Sequence of chain 1.D:
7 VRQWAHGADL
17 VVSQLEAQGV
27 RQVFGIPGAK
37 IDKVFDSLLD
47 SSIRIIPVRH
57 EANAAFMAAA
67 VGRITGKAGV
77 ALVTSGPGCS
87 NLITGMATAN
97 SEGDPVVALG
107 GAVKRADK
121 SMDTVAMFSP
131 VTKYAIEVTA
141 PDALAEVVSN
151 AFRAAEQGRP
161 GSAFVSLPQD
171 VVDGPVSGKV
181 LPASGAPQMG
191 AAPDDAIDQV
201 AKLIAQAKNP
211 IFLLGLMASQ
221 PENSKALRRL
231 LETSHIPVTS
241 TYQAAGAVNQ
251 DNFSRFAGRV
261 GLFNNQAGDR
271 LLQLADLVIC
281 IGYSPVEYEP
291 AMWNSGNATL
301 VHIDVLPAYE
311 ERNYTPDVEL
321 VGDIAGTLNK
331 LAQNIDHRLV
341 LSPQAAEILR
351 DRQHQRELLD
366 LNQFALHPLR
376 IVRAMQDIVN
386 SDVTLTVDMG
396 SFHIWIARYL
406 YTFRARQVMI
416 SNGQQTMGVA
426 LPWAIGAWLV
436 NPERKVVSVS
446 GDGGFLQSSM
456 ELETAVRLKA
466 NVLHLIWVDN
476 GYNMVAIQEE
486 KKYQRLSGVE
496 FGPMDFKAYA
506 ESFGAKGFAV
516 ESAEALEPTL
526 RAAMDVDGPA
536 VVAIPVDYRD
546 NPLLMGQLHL

Binding-site contacts:
Ligand atom C4 contacts residue VAL480 of chain 1.C at 3.6 Å (hydrophobic).
Ligand atom N3' contacts residue MET422 of chain 1.C at 3.2 Å (h-bond).
Ligand atom CM4 contacts residue PRO33 of chain 1.D at 3.6 Å (hydrophobic).
Ligand atom O3B contacts residue GLY476 of chain 1.C at 2.9 Å (h-bond).
Ligand atom O3A contacts residue GLY448 of chain 1.C at 3.5 Å (h-bond).
Ligand atom N4' contacts residue GLN420 of chain 1.C at 2.5 Å (h-bond).
Ligand atom C9 contacts residue GLN420 of chain 1.C at 3.4 Å.
Ligand atom O2B contacts residue ASN478 of chain 1.C at 3.4 Å.
Ligand atom N1' contacts residue GLU57 of chain 1.D at 2.5 Å (salt-bridge).
Ligand atom C4' contacts residue GLN420 of chain 1.C at 3.6 Å.
Ligand atom CM2 contacts residue MET422 of chain 1.C at 3.6 Å (hydrophobic).
Ligand atom C7' contacts residue PRO33 of chain 1.D at 3.3 Å (hydrophobic).
Ligand atom O2A contacts residue GLY476 of chain 1.C at 2.9 Å (h-bond).
Ligand atom O7 contacts residue TYR477 of chain 1.C at 3.4 Å.
Ligand atom PA contacts residue GLY448 of chain 1.C at 3.5 Å.
Ligand atom C8 contacts residue GLN420 of chain 1.C at 3.5 Å.
Ligand atom O2B contacts residue SER396 of chain 1.C at 2.8 Å (h-bond).
Ligand atom O1B contacts residue TYR543 of chain 1.C at 2.7 Å (h-bond).
Ligand atom O2B contacts residue GLY395 of chain 1.C at 3.5 Å.
Ligand atom O3B contacts residue MG1 of chain 1.Q at 2.1 Å.
Ligand atom O1A contacts residue MG1 of chain 1.Q at 3.3 Å.
Ligand atom O9 contacts residue GLN420 of chain 1.C at 3.0 Å (h-bond).
Ligand atom O1B contacts residue MG1 of chain 1.Q at 3.6 Å.
Ligand atom C2' contacts residue MET422 of chain 1.C at 3.5 Å (hydrophobic).
Ligand atom C6' contacts residue GLU57 of chain 1.D at 3.1 Å.
Ligand atom O2B contacts residue MET479 of chain 1.C at 2.8 Å (h-bond).
Ligand atom CM4 contacts residue VAL480 of chain 1.C at 3.5 Å (hydrophobic).
Ligand atom S1 contacts residue MET394 of chain 1.C at 3.5 Å.
Ligand atom O2A contacts residue MG1 of chain 1.Q at 2.1 Å.
Ligand atom O3B contacts residue ASN478 of chain 1.C at 2.7 Å (h-bond).
Ligand atom O2A contacts residue GLY448 of chain 1.C at 2.7 Å (h-bond).
Ligand atom O2A contacts residue ASP447 of chain 1.C at 2.7 Å (salt-bridge).
Ligand atom C9 contacts residue MET479 of chain 1.C at 3.6 Å (hydrophobic).
Ligand atom O1B contacts residue PHE397 of chain 1.C at 3.4 Å.
Ligand atom O3B contacts residue ASP474 of chain 1.C at 3.1 Å (salt-bridge).
Ligand atom PA contacts residue MG1 of chain 1.Q at 3.1 Å.
Ligand atom O3A contacts residue GLY449 of chain 1.C at 2.9 Å (h-bond).
Ligand atom CM2 contacts residue ASN87 of chain 1.D at 3.2 Å.
Ligand atom PB contacts residue MG1 of chain 1.Q at 3.1 Å.
Ligand atom N3 contacts residue VAL480 of chain 1.C at 3.5 Å.

This small molecule binds to this protein.
Small molecule (SMILES): CC1=C(CCO[P](=O)(O)OP(=O)(O)O)S[C@@]2([C@H](C)O)Nc3nc(C)ncc3CN12

Sequence of chain 1.C:
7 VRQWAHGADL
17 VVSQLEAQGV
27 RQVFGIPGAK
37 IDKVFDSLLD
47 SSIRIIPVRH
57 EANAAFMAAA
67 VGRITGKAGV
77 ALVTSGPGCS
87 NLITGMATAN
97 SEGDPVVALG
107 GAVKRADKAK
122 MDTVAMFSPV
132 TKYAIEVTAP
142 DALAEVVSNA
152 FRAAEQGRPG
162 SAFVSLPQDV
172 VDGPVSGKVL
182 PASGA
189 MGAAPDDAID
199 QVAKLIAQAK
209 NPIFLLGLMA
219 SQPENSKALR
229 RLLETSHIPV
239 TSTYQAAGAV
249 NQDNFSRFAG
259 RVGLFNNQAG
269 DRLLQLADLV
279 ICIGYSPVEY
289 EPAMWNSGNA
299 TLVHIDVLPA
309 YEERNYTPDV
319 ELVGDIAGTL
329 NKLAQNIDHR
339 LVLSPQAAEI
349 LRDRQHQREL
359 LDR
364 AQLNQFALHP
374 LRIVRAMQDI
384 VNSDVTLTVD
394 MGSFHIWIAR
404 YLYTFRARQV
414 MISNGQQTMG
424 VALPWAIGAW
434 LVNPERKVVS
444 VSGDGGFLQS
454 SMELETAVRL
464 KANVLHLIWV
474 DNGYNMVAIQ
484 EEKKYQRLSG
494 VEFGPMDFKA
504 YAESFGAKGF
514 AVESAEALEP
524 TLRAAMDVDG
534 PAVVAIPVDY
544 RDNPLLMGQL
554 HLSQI